A protein and the small-molecule ligand that binds it are described below.
Small molecule (SMILES): CC(C)(C)C#Cc1ccccc1-c1ccc2nc(N)ccc2c1

Binding-site contacts:
Ligand atom C15 contacts residue TYR90 of chain 1.A at 3.5 Å (hydrophobic).
Ligand atom C9 contacts residue ASP247 of chain 1.A at 4.1 Å.
Ligand atom C8 contacts residue ASP51 of chain 1.A at 3.5 Å.
Ligand atom C11 contacts residue PHE127 of chain 1.A at 4.1 Å (hydrophobic).
Ligand atom C3 contacts residue ASP51 of chain 1.A at 3.5 Å.
Ligand atom C13 contacts residue TYR90 of chain 1.A at 4.2 Å (hydrophobic).
Ligand atom C15 contacts residue TRP95 of chain 1.A at 3.6 Å (hydrophobic).
Ligand atom C13 contacts residue PHE127 of chain 1.A at 3.5 Å (hydrophobic).
Ligand atom C14 contacts residue TRP95 of chain 1.A at 4.1 Å (hydrophobic).
Ligand atom C6 contacts residue ILE137 of chain 1.A at 4.2 Å (hydrophobic).
Ligand atom C2 contacts residue ILE137 of chain 1.A at 3.8 Å (hydrophobic).
Ligand atom C10 contacts residue TYR90 of chain 1.A at 3.9 Å (hydrophobic).
Ligand atom C4 contacts residue TYR90 of chain 1.A at 4.1 Å (hydrophobic).
Ligand atom C15 contacts residue LYS94 of chain 1.A at 4.2 Å.
Ligand atom C3 contacts residue ILE137 of chain 1.A at 3.2 Å (hydrophobic).
Ligand atom C14 contacts residue GLY93 of chain 1.A at 4.2 Å.
Ligand atom C11 contacts residue TYR90 of chain 1.A at 4.2 Å (hydrophobic).
Ligand atom N17 contacts residue ASP247 of chain 1.A at 2.8 Å (salt-bridge).
Ligand atom C16 contacts residue TRP95 of chain 1.A at 3.7 Å (hydrophobic).
Ligand atom N17 contacts residue ASP51 of chain 1.A at 2.8 Å (salt-bridge).
Ligand atom C6 contacts residue ASP51 of chain 1.A at 3.5 Å.
Ligand atom C12 contacts residue TYR90 of chain 1.A at 4.3 Å (hydrophobic).
Ligand atom C13 contacts residue LYS126 of chain 1.A at 4.1 Å.
Ligand atom N17 contacts residue THR250 of chain 1.A at 4.2 Å.
Ligand atom C14 contacts residue PHE127 of chain 1.A at 4.0 Å (hydrophobic).
Ligand atom C9 contacts residue THR250 of chain 1.A at 4.1 Å.
Ligand atom C12 contacts residue PHE127 of chain 1.A at 3.6 Å (hydrophobic).
Ligand atom C14 contacts residue TYR90 of chain 1.A at 3.7 Å (hydrophobic).
Ligand atom N17 contacts residue GLY53 of chain 1.A at 3.5 Å.
Ligand atom C16 contacts residue VAL88 of chain 1.A at 4.0 Å (hydrophobic).
Ligand atom C3 contacts residue SER54 of chain 1.A at 4.0 Å.
Ligand atom C23 contacts residue PHE127 of chain 1.A at 3.9 Å (hydrophobic).
Ligand atom C8 contacts residue ASP247 of chain 1.A at 4.0 Å.
Ligand atom C15 contacts residue VAL88 of chain 1.A at 3.6 Å (hydrophobic).
Ligand atom N7 contacts residue ASP51 of chain 1.A at 2.6 Å (salt-bridge).
Ligand atom C14 contacts residue LYS94 of chain 1.A at 3.8 Å.
Ligand atom C18 contacts residue PHE127 of chain 1.A at 3.9 Å (hydrophobic).
Ligand atom C16 contacts residue TYR90 of chain 1.A at 3.8 Å (hydrophobic).
Ligand atom N17 contacts residue GLY249 of chain 1.A at 3.7 Å.
Ligand atom N7 contacts residue SER54 of chain 1.A at 4.0 Å.

Sequence of chain 1.A:
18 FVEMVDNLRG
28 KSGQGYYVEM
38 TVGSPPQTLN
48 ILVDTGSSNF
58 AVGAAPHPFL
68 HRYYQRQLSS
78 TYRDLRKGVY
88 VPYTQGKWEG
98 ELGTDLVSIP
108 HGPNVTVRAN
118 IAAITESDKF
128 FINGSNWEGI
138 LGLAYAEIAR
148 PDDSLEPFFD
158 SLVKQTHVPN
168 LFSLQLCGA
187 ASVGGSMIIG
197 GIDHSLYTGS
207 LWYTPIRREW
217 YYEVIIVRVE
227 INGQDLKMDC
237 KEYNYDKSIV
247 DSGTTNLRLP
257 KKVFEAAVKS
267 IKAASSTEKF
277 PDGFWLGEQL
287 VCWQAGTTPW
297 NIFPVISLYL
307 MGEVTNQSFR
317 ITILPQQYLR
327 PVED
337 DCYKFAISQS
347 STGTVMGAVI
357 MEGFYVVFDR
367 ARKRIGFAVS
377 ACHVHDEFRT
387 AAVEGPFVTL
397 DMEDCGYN